Binding-site contacts:
Ligand atom C15 contacts residue GLN881 of chain 1.C at 3.1 Å.
Ligand atom O3' contacts residue ASP569 of chain 1.C at 2.8 Å (salt-bridge).
Ligand atom N2 contacts residue ILE564 of chain 1.C at 3.1 Å (h-bond).
Ligand atom N17 contacts residue SER762 of chain 1.C at 2.8 Å (h-bond).
Ligand atom N1 contacts residue ASP615 of chain 1.C at 2.9 Å (salt-bridge).
Ligand atom C17 contacts residue SER762 of chain 1.C at 3.3 Å.
Ligand atom O1B contacts residue TYR168 of chain 1.C at 2.6 Å (h-bond).
Ligand atom C17 contacts residue GLN849 of chain 1.C at 3.4 Å.
Ligand atom O3' contacts residue ASN565 of chain 1.C at 3.0 Å (h-bond).
Ligand atom O14 contacts residue SER762 of chain 1.C at 2.9 Å (h-bond).
Ligand atom S13 contacts residue ASP170 of chain 1.C at 2.9 Å (salt-bridge).
Ligand atom N16 contacts residue GLN849 of chain 1.C at 2.8 Å (h-bond).
Ligand atom O14 contacts residue HIS764 of chain 1.C at 3.0 Å (h-bond).
Ligand atom S12 contacts residue MGD1 of chain 1.CA at 3.2 Å (h-bond).
Ligand atom O2B contacts residue GLY538 of chain 1.C at 3.3 Å.
Ligand atom S13 contacts residue MGD1 of chain 1.CA at 3.2 Å (h-bond).
Ligand atom N16 contacts residue SER762 of chain 1.C at 3.0 Å (h-bond).
Ligand atom N15 contacts residue HIS764 of chain 1.C at 3.3 Å (h-bond).
Ligand atom O2A contacts residue HIS770 of chain 1.C at 3.3 Å.
Ligand atom S12 contacts residue HIS770 of chain 1.C at 3.1 Å.
Ligand atom S12 contacts residue TYR168 of chain 1.C at 3.4 Å.
Ligand atom O1A contacts residue THR772 of chain 1.C at 2.8 Å (h-bond).
Ligand atom O14 contacts residue ARG882 of chain 1.C at 2.9 Å (salt-bridge).
Ligand atom O2' contacts residue ASN565 of chain 1.C at 2.9 Å (h-bond).
Ligand atom O2A contacts residue SER771 of chain 1.C at 2.6 Å (h-bond).
Ligand atom N18 contacts residue GLN849 of chain 1.C at 3.0 Å (h-bond).
Ligand atom O5' contacts residue ASN539 of chain 1.C at 3.0 Å (h-bond).
Ligand atom O11 contacts residue HIS770 of chain 1.C at 3.0 Å (h-bond).
Ligand atom N7 contacts residue TRP584 of chain 1.C at 3.0 Å (h-bond).
Ligand atom O1A contacts residue VAL769 of chain 1.C at 3.2 Å (h-bond).
Ligand atom O4' contacts residue ARG537 of chain 1.C at 3.0 Å.
Ligand atom O11 contacts residue GLN543 of chain 1.C at 2.9 Å (h-bond).
Ligand atom N2 contacts residue ASP615 of chain 1.C at 2.7 Å (salt-bridge).
Ligand atom O2' contacts residue ARG567 of chain 1.C at 3.0 Å (salt-bridge).
Ligand atom O4' contacts residue GLY538 of chain 1.C at 3.3 Å (h-bond).
Ligand atom O2B contacts residue ASN539 of chain 1.C at 2.6 Å (h-bond).
Ligand atom N17 contacts residue GLN881 of chain 1.C at 3.2 Å (h-bond).
Ligand atom C1' contacts residue ASN565 of chain 1.C at 3.3 Å.
Ligand atom N8 contacts residue GLN543 of chain 1.C at 3.2 Å (h-bond).
Ligand atom O6 contacts residue LYS587 of chain 1.C at 3.0 Å (salt-bridge).

A protein and the small-molecule ligand that binds it are described below.
Small molecule (SMILES): Nc1nc2c(c(=O)[nH]1)N[C@@H](/C(S)=C(/S)[C@H](O)CO[P](=O)(O)O[P](=O)(O)OC[C@H]1O[C@@H](n3cnc4c(=O)[nH]c(N)nc43)[C@H](O)[C@@H]1O)C=N2

Sequence of chain 1.C:
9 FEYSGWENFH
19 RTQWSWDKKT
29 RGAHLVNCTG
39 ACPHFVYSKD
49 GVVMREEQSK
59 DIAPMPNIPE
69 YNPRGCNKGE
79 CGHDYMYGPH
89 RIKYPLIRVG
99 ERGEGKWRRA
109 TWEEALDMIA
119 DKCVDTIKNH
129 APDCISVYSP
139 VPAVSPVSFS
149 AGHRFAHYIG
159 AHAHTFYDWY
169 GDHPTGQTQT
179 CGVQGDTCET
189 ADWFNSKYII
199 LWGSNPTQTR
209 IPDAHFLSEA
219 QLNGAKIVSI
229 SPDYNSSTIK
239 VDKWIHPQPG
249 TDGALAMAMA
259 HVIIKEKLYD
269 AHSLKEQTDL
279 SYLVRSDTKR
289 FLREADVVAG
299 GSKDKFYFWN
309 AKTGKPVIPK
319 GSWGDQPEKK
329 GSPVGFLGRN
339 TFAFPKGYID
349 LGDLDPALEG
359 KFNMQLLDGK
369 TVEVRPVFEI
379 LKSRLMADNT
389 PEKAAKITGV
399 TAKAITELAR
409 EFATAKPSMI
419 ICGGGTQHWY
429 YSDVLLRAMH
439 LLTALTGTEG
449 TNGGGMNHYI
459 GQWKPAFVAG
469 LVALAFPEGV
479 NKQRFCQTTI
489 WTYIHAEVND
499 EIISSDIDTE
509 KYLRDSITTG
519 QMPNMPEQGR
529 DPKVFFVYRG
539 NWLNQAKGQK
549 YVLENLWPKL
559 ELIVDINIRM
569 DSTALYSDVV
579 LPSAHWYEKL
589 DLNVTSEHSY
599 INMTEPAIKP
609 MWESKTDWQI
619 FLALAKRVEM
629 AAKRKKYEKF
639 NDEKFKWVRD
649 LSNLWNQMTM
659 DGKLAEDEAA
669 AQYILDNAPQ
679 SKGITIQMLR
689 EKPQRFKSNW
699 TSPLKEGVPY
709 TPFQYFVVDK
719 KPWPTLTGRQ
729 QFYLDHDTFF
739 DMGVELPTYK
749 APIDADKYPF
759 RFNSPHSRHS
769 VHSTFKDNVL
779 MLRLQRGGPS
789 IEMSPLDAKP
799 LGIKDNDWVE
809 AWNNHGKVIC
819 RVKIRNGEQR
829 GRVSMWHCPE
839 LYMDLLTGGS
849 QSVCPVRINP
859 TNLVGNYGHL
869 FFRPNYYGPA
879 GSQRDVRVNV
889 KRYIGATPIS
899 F